Sequence of chain 1.E:
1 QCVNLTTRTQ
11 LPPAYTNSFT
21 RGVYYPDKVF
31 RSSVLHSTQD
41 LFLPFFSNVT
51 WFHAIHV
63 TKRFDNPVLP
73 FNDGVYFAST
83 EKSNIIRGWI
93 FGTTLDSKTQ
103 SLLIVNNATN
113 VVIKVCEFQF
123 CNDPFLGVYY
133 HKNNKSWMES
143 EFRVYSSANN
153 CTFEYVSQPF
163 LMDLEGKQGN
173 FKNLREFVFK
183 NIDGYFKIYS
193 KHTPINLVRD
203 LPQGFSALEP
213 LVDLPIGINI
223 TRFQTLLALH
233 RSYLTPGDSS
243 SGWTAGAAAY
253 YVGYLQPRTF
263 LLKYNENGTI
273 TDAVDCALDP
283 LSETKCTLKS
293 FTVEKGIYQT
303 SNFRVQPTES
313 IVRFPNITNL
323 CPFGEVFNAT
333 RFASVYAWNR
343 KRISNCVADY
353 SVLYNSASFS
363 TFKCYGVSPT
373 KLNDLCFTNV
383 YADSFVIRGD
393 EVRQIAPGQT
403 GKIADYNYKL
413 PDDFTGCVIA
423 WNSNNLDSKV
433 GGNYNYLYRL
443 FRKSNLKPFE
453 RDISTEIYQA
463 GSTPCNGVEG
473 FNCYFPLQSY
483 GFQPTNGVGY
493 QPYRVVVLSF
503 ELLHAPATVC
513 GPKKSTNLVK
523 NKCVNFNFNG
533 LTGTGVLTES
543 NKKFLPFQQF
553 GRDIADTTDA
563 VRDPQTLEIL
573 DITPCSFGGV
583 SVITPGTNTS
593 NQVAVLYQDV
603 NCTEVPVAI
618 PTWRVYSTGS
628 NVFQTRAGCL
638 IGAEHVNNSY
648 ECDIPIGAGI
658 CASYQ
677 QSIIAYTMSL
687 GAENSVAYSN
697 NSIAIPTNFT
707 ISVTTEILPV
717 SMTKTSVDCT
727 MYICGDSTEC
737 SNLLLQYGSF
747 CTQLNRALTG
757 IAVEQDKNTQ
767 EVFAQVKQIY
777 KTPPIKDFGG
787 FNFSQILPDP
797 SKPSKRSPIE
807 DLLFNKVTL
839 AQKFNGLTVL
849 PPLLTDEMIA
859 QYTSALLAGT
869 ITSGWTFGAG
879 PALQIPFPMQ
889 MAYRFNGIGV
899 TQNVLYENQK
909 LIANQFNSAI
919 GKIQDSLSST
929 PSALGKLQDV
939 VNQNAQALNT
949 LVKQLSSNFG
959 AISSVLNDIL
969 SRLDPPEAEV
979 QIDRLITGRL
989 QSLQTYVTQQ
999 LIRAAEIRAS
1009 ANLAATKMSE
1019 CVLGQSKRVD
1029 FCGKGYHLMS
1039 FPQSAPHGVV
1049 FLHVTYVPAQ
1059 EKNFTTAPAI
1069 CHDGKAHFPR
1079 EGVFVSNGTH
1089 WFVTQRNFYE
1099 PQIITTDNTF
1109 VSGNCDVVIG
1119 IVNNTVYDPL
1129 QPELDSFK

Binding-site contacts:
Ligand atom C8 contacts residue ASN1061 of chain 1.D at 3.6 Å.
Ligand atom O6 contacts residue ALA693 of chain 1.D at 4.5 Å.
Ligand atom N2 contacts residue ASN1061 of chain 1.D at 2.9 Å (h-bond).
Ligand atom C2 contacts residue ASN1061 of chain 1.D at 2.6 Å.
Ligand atom O7 contacts residue ASN1061 of chain 1.D at 4.3 Å.
Ligand atom C6 contacts residue GLN882 of chain 1.E at 4.3 Å.
Ligand atom O5 contacts residue ASN1061 of chain 1.D at 2.5 Å (h-bond).
Ligand atom C3 contacts residue ASN1061 of chain 1.D at 3.9 Å.
Ligand atom O4 contacts residue ALA693 of chain 1.D at 3.6 Å.
Ligand atom C5 contacts residue ASN1061 of chain 1.D at 3.7 Å.
Ligand atom C7 contacts residue ASN1061 of chain 1.D at 3.4 Å.
Ligand atom C1 contacts residue ASN1061 of chain 1.D at 1.5 Å.
Ligand atom C4 contacts residue ALA693 of chain 1.D at 3.9 Å (hydrophobic).
Ligand atom C4 contacts residue ASN1061 of chain 1.D at 4.3 Å.

The protein below binds the small molecule below.
Small molecule (SMILES): CC(=O)N[C@@H]1[C@@H](O)[C@H](O)[C@@H](CO)O[C@H]1O

Sequence of chain 1.D:
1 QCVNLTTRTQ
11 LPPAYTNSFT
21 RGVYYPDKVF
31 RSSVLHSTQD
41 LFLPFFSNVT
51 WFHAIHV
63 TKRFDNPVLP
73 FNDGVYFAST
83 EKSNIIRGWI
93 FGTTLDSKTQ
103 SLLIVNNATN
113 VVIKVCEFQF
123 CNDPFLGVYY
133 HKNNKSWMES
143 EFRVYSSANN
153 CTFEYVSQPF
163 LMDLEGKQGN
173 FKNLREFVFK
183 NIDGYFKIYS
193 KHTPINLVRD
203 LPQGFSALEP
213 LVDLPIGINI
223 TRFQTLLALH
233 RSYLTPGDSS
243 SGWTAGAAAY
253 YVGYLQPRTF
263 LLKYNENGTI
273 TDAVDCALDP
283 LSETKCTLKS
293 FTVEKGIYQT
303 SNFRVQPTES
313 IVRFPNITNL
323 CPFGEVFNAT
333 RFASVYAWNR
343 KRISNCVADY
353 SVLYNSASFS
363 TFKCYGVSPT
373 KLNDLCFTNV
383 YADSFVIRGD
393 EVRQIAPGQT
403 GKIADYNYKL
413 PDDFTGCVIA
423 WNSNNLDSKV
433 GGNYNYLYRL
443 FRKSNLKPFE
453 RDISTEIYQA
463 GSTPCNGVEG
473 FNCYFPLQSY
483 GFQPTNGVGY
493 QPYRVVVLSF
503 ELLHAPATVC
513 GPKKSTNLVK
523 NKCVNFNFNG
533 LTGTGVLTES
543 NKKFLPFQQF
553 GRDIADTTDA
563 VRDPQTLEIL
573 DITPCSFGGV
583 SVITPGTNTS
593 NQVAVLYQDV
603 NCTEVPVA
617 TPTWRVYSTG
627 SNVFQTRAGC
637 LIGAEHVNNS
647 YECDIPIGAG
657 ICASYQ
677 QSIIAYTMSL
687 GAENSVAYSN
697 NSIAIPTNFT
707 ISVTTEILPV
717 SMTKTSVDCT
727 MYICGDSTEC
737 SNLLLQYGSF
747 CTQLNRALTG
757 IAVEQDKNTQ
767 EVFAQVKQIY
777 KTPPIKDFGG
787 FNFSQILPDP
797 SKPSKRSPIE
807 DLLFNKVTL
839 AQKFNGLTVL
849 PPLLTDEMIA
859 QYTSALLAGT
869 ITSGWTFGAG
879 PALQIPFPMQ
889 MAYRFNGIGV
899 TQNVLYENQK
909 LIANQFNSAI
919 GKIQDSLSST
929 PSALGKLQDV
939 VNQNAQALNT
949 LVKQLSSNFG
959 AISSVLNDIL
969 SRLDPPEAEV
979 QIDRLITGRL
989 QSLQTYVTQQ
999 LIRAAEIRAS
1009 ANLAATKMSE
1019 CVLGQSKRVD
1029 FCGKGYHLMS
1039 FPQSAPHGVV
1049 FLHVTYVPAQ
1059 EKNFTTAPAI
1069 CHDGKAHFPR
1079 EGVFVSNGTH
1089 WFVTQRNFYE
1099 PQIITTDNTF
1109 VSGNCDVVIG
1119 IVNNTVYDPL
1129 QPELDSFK